Sequence of chain 1.B:
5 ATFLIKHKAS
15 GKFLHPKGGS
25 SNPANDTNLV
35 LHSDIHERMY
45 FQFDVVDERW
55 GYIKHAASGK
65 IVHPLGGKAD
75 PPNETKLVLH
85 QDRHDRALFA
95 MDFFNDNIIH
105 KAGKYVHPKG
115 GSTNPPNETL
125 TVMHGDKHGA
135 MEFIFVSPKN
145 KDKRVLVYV

Binding-site contacts:
Ligand atom C4 contacts residue HIS67 of chain 1.B at 3.4 Å.
Ligand atom C6 contacts residue VAL82 of chain 1.B at 4.1 Å (hydrophobic).
Ligand atom C6 contacts residue GLY71 of chain 1.B at 3.8 Å.
Ligand atom O5 contacts residue GLY70 of chain 1.B at 3.1 Å.
Ligand atom C4 contacts residue HIS84 of chain 1.B at 3.8 Å.
Ligand atom C5 contacts residue GLY71 of chain 1.B at 4.1 Å.
Ligand atom C6 contacts residue ASP30 of chain 1.B at 3.4 Å.
Ligand atom C1 contacts residue GLY70 of chain 1.B at 3.7 Å.
Ligand atom C5 contacts residue HIS67 of chain 1.B at 4.2 Å.
Ligand atom C6 contacts residue HIS84 of chain 1.B at 4.0 Å.
Ligand atom O4 contacts residue GLY71 of chain 1.B at 3.3 Å.
Ligand atom C6 contacts residue GLY70 of chain 1.B at 3.5 Å.
Ligand atom O4 contacts residue HIS88 of chain 1.B at 2.9 Å (h-bond).
Ligand atom O6 contacts residue PRO68 of chain 1.B at 3.8 Å.
Ligand atom O6 contacts residue ASP30 of chain 1.B at 2.6 Å (salt-bridge).
Ligand atom O3 contacts residue ASP86 of chain 1.B at 2.7 Å (salt-bridge).
Ligand atom C5 contacts residue GLY70 of chain 1.B at 4.2 Å.
Ligand atom N2 contacts residue ASP86 of chain 1.B at 4.2 Å.
Ligand atom C3 contacts residue HIS88 of chain 1.B at 3.9 Å.
Ligand atom C5 contacts residue HIS84 of chain 1.B at 3.6 Å.
Ligand atom C6 contacts residue LEU69 of chain 1.B at 4.3 Å (hydrophobic).
Ligand atom C5 contacts residue ASP30 of chain 1.B at 3.9 Å.
Ligand atom C6 contacts residue PRO68 of chain 1.B at 3.7 Å (hydrophobic).
Ligand atom O7 contacts residue GLY70 of chain 1.B at 4.3 Å.
Ligand atom O4 contacts residue GLY70 of chain 1.B at 4.2 Å.
Ligand atom O3 contacts residue HIS67 of chain 1.B at 4.4 Å.
Ligand atom C4 contacts residue HIS88 of chain 1.B at 3.9 Å.
Ligand atom O5 contacts residue GLY71 of chain 1.B at 3.4 Å (h-bond).
Ligand atom O1 contacts residue HIS84 of chain 1.B at 4.3 Å.
Ligand atom C3 contacts residue HIS84 of chain 1.B at 4.0 Å.
Ligand atom O4 contacts residue HIS67 of chain 1.B at 2.8 Å (h-bond).
Ligand atom C2 contacts residue GLY70 of chain 1.B at 4.2 Å.
Ligand atom C3 contacts residue ASP86 of chain 1.B at 3.4 Å.
Ligand atom O6 contacts residue VAL82 of chain 1.B at 3.6 Å.
Ligand atom C6 contacts residue HIS67 of chain 1.B at 3.7 Å.
Ligand atom O7 contacts residue ARG90 of chain 1.B at 4.1 Å.
Ligand atom O6 contacts residue GLY71 of chain 1.B at 4.2 Å.
Ligand atom O3 contacts residue HIS88 of chain 1.B at 3.0 Å (h-bond).
Ligand atom O6 contacts residue GLY70 of chain 1.B at 2.8 Å (h-bond).
Ligand atom O6 contacts residue LEU69 of chain 1.B at 3.5 Å.

A protein and the small-molecule ligand that binds it are described below.
Small molecule (SMILES): CC(=O)N[C@@H]1[C@@H](O)[C@@H](O)[C@@H](CO)O[C@@H]1O